Sequence of chain 1.A:
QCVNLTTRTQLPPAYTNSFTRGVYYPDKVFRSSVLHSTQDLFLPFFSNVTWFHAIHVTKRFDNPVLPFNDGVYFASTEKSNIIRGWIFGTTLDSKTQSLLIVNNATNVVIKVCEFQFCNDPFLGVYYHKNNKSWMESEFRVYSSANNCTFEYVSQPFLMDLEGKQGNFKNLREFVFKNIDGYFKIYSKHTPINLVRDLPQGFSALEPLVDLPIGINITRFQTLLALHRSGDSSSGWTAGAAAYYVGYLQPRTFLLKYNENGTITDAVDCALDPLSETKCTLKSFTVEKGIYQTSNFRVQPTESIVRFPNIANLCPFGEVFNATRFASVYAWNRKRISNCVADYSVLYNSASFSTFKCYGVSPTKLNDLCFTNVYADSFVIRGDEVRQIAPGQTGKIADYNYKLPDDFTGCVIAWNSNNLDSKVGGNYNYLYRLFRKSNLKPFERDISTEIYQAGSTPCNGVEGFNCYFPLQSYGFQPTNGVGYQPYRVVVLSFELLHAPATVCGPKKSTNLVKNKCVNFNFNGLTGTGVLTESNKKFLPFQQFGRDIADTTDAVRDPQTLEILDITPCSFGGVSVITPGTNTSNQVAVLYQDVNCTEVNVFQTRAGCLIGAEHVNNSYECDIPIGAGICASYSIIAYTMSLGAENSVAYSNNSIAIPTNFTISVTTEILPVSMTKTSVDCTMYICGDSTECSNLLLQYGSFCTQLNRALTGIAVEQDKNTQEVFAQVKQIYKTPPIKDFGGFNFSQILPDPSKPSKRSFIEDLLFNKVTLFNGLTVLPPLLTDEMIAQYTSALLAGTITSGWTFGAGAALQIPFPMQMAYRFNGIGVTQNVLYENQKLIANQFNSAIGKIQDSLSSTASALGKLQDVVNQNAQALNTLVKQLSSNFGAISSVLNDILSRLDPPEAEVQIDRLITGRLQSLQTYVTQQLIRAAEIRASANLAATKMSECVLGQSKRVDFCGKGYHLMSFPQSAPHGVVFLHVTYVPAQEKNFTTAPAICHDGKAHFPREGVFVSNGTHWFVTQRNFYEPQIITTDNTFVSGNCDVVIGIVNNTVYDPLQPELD

Binding-site contacts:
Ligand atom C4 contacts residue ASN657 of chain 1.A at 4.3 Å.
Ligand atom C8 contacts residue ASN657 of chain 1.A at 4.4 Å.
Ligand atom C3 contacts residue ASN657 of chain 1.A at 3.8 Å.
Ligand atom C1 contacts residue ASN657 of chain 1.A at 1.5 Å.
Ligand atom N2 contacts residue ASN657 of chain 1.A at 2.9 Å (h-bond).
Ligand atom C2 contacts residue ASN657 of chain 1.A at 2.5 Å.
Ligand atom O7 contacts residue ASN657 of chain 1.A at 3.2 Å (h-bond).
Ligand atom O5 contacts residue ASN657 of chain 1.A at 2.5 Å (h-bond).
Ligand atom O6 contacts residue ASN657 of chain 1.A at 4.1 Å.
Ligand atom C7 contacts residue ASN657 of chain 1.A at 3.2 Å.
Ligand atom C5 contacts residue ASN657 of chain 1.A at 3.7 Å.

This small molecule binds to this protein.
Small molecule (SMILES): CC(=O)N[C@@H]1[C@@H](O)[C@H](O)[C@@H](CO)O[C@H]1O